Sequence of chain 1.C:
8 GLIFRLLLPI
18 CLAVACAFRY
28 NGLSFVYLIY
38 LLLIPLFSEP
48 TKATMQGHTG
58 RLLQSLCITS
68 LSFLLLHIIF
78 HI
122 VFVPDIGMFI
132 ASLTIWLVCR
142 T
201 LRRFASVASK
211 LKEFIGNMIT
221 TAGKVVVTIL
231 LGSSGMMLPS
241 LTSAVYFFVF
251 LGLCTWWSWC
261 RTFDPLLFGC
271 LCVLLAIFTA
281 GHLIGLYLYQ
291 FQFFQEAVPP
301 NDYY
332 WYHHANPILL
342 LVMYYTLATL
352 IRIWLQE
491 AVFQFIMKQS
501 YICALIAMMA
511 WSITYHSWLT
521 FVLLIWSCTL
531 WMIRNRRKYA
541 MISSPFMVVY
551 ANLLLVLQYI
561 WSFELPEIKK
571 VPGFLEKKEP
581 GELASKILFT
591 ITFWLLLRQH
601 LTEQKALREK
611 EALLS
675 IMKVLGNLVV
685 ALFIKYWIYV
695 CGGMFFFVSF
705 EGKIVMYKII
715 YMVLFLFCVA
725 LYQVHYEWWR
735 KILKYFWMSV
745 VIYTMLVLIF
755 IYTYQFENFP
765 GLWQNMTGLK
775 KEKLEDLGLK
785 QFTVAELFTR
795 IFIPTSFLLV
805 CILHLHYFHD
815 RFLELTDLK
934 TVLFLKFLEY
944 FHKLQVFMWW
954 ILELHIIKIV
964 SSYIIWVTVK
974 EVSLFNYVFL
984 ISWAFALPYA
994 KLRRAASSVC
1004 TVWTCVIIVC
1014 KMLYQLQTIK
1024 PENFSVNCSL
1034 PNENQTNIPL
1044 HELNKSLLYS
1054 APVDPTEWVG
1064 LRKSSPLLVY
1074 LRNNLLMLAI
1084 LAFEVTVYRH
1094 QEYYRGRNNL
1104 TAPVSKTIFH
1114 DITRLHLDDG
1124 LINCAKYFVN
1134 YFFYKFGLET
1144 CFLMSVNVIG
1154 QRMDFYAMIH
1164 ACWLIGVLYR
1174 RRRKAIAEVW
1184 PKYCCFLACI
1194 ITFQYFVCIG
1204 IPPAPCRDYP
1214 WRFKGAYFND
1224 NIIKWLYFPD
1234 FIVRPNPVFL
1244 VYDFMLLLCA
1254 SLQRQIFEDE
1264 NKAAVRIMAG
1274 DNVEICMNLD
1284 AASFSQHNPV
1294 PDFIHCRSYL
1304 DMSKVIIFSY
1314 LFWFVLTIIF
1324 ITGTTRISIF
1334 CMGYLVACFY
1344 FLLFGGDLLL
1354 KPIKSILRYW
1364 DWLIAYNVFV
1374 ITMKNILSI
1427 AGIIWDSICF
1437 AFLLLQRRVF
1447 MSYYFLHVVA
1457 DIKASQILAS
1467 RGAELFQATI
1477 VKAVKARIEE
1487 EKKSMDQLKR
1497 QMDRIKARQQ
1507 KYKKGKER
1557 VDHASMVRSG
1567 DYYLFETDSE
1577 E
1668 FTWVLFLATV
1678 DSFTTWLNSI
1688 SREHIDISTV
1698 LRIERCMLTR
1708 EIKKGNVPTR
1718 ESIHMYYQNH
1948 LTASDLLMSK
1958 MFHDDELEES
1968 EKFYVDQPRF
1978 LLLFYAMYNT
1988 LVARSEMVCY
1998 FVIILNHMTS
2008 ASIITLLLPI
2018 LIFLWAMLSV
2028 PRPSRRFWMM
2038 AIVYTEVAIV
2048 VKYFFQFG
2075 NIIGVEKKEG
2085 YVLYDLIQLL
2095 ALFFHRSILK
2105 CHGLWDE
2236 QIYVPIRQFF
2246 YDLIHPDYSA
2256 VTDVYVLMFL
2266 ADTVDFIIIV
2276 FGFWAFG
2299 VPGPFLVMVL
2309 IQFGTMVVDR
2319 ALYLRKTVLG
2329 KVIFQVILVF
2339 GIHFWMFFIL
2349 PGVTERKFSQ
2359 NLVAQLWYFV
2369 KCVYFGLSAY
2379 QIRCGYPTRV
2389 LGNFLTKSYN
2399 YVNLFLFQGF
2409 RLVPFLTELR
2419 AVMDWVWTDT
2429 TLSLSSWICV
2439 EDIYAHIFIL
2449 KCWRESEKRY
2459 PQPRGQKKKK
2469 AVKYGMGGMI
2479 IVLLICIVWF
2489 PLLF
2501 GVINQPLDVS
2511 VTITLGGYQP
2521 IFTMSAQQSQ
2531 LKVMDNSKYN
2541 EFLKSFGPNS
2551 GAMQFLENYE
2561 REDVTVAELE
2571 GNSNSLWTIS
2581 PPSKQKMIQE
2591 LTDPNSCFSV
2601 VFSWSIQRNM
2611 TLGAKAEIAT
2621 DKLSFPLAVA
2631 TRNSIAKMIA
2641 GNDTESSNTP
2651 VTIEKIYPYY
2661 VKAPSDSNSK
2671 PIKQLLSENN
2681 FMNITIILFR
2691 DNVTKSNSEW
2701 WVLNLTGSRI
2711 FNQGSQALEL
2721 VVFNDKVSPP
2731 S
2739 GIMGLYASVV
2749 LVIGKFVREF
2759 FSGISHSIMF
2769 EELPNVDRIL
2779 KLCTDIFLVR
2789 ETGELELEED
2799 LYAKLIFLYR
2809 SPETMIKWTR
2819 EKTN

Binding-site contacts:
Ligand atom C4 contacts residue ASN769 of chain 1.C at 4.2 Å.
Ligand atom N2 contacts residue ASN769 of chain 1.C at 3.6 Å (h-bond).
Ligand atom O5 contacts residue ASN769 of chain 1.C at 2.4 Å (h-bond).
Ligand atom C7 contacts residue ASN769 of chain 1.C at 3.9 Å.
Ligand atom C3 contacts residue ASN769 of chain 1.C at 3.5 Å.
Ligand atom C1 contacts residue ASN769 of chain 1.C at 1.4 Å.
Ligand atom O3 contacts residue ASN769 of chain 1.C at 3.4 Å (h-bond).
Ligand atom C2 contacts residue ASN769 of chain 1.C at 2.5 Å.
Ligand atom C8 contacts residue ASN769 of chain 1.C at 3.8 Å.
Ligand atom O7 contacts residue ASN769 of chain 1.C at 3.8 Å.
Ligand atom C5 contacts residue ASN769 of chain 1.C at 3.7 Å.

The protein below binds the small molecule below.
Small molecule (SMILES): CC(=O)N[C@@H]1[C@@H](O)[C@H](O)[C@@H](CO)O[C@H]1O